This protein binds this small molecule.
Small molecule (SMILES): CCCCCCN(c1ccc(C(O)(C(F)(F)F)C(F)(F)F)cc1)S(=O)(=O)c1ccccc1

Binding-site contacts:
Ligand atom C34 contacts residue PHE302 of chain 1.A at 4.0 Å (hydrophobic).
Ligand atom C28 contacts residue LEU91 of chain 1.A at 3.5 Å (hydrophobic).
Ligand atom C16 contacts residue LEU91 of chain 1.A at 3.6 Å (hydrophobic).
Ligand atom C03 contacts residue MET128 of chain 1.A at 3.5 Å (hydrophobic).
Ligand atom F36 contacts residue ALA126 of chain 1.A at 4.0 Å.
Ligand atom O42 contacts residue HIS289 of chain 1.A at 2.5 Å (h-bond).
Ligand atom C04 contacts residue TYR188 of chain 1.A at 3.6 Å (hydrophobic).
Ligand atom C03 contacts residue PHE170 of chain 1.A at 3.8 Å (hydrophobic).
Ligand atom C05 contacts residue TYR188 of chain 1.A at 3.5 Å (hydrophobic).
Ligand atom C19 contacts residue MET205 of chain 1.A at 3.9 Å (hydrophobic).
Ligand atom F35 contacts residue LEU122 of chain 1.A at 3.7 Å.
Ligand atom F37 contacts residue PHE302 of chain 1.A at 2.9 Å.
Ligand atom F35 contacts residue PHE302 of chain 1.A at 3.9 Å.
Ligand atom F40 contacts residue LEU293 of chain 1.A at 3.4 Å.
Ligand atom C04 contacts residue PHE170 of chain 1.A at 3.9 Å (hydrophobic).
Ligand atom C02 contacts residue PHE170 of chain 1.A at 3.8 Å (hydrophobic).
Ligand atom C26 contacts residue HIS289 of chain 1.A at 3.8 Å.
Ligand atom O13 contacts residue PHE170 of chain 1.A at 3.9 Å.
Ligand atom C25 contacts residue HIS289 of chain 1.A at 3.5 Å.
Ligand atom C03 contacts residue MET125 of chain 1.A at 3.6 Å (hydrophobic).
Ligand atom F41 contacts residue LEU122 of chain 1.A at 3.7 Å.
Ligand atom C25 contacts residue PHE163 of chain 1.A at 4.0 Å (hydrophobic).
Ligand atom F40 contacts residue HIS289 of chain 1.A at 3.8 Å.
Ligand atom C04 contacts residue MET128 of chain 1.A at 3.6 Å (hydrophobic).
Ligand atom C38 contacts residue HIS289 of chain 1.A at 3.8 Å.
Ligand atom F36 contacts residue SER129 of chain 1.A at 3.0 Å.
Ligand atom O42 contacts residue LEU293 of chain 1.A at 3.6 Å.
Ligand atom F35 contacts residue MET125 of chain 1.A at 3.3 Å.
Ligand atom F37 contacts residue MET307 of chain 1.A at 3.6 Å.
Ligand atom F37 contacts residue LEU293 of chain 1.A at 3.9 Å.
Ligand atom F39 contacts residue HIS289 of chain 1.A at 3.5 Å.
Ligand atom C2 contacts residue ARG292 of chain 1.A at 3.6 Å.
Ligand atom F36 contacts residue MET125 of chain 1.A at 3.4 Å.
Ligand atom O14 contacts residue TRP181 of chain 1.A at 3.6 Å.
Ligand atom F40 contacts residue PHE302 of chain 1.A at 3.7 Å.
Ligand atom C1 contacts residue ASP87 of chain 1.A at 3.8 Å.
Ligand atom O13 contacts residue GLN167 of chain 1.A at 2.7 Å (h-bond).
Ligand atom C33 contacts residue HIS289 of chain 1.A at 3.4 Å.
Ligand atom C1 contacts residue ARG292 of chain 1.A at 3.9 Å.
Ligand atom C04 contacts residue MET125 of chain 1.A at 3.7 Å (hydrophobic).

Sequence of chain 1.A:
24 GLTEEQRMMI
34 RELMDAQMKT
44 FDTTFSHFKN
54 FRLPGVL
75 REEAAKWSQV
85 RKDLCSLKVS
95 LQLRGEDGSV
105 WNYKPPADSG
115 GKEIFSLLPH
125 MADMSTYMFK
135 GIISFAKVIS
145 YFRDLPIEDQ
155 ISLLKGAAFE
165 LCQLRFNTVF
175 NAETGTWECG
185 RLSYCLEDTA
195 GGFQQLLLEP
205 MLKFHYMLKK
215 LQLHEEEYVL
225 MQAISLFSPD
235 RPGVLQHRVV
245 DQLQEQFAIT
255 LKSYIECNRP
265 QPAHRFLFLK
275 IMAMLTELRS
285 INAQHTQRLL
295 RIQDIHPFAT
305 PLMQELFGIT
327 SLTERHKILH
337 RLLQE